Sequence of chain 1.A:
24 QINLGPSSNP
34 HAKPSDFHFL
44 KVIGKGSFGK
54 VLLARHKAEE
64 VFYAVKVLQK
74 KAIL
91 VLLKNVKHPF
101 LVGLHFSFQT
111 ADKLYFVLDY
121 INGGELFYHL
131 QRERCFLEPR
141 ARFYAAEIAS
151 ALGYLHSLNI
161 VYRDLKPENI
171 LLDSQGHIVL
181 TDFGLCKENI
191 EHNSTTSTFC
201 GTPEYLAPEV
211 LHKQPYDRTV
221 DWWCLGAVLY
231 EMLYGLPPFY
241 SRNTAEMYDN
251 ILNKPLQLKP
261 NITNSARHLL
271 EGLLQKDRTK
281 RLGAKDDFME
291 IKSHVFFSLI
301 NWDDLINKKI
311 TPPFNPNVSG

Binding-site contacts:
Ligand atom O2B contacts residue GLY49 of chain 1.A at 3.5 Å.
Ligand atom PA contacts residue MG1 of chain 1.B at 3.2 Å.
Ligand atom O2B contacts residue SER50 of chain 1.A at 3.4 Å (h-bond).
Ligand atom C2' contacts residue GLU168 of chain 1.A at 3.5 Å.
Ligand atom O3A contacts residue MG1 of chain 1.B at 3.2 Å.
Ligand atom C6 contacts residue ALA67 of chain 1.A at 3.6 Å (hydrophobic).
Ligand atom O1B contacts residue SER50 of chain 1.A at 2.7 Å (h-bond).
Ligand atom N1 contacts residue ILE121 of chain 1.A at 3.1 Å (h-bond).
Ligand atom O2A contacts residue GLU168 of chain 1.A at 2.9 Å (salt-bridge).
Ligand atom C2 contacts residue ILE121 of chain 1.A at 3.4 Å (hydrophobic).
Ligand atom O2G contacts residue LYS166 of chain 1.A at 2.9 Å (salt-bridge).
Ligand atom O3A contacts residue GLY49 of chain 1.A at 3.6 Å.
Ligand atom O2G contacts residue MG1 of chain 1.B at 2.3 Å.
Ligand atom N3 contacts residue LEU171 of chain 1.A at 3.6 Å.
Ligand atom PB contacts residue MG1 of chain 1.B at 3.1 Å.
Ligand atom C6 contacts residue ASP119 of chain 1.A at 3.7 Å.
Ligand atom O3G contacts residue LYS166 of chain 1.A at 3.7 Å.
Ligand atom PB contacts residue GLY49 of chain 1.A at 3.5 Å.
Ligand atom O1B contacts residue MG1 of chain 1.B at 2.2 Å.
Ligand atom N6 contacts residue ASP119 of chain 1.A at 2.8 Å (salt-bridge).
Ligand atom PB contacts residue SER50 of chain 1.A at 3.5 Å.
Ligand atom O2B contacts residue PHE51 of chain 1.A at 2.9 Å (h-bond).
Ligand atom PG contacts residue LYS166 of chain 1.A at 3.5 Å.
Ligand atom O2B contacts residue LYS69 of chain 1.A at 2.5 Å (salt-bridge).
Ligand atom O2A contacts residue MG1 of chain 1.B at 2.2 Å.
Ligand atom O2G contacts residue ASN169 of chain 1.A at 3.2 Å (h-bond).
Ligand atom O1A contacts residue ASN169 of chain 1.A at 3.5 Å (h-bond).
Ligand atom O3A contacts residue LYS69 of chain 1.A at 3.3 Å (salt-bridge).
Ligand atom O2' contacts residue LEU171 of chain 1.A at 3.4 Å.
Ligand atom N6 contacts residue VAL102 of chain 1.A at 3.6 Å.
Ligand atom O2' contacts residue GLU168 of chain 1.A at 2.9 Å (salt-bridge).
Ligand atom O2A contacts residue ASN169 of chain 1.A at 3.2 Å (h-bond).
Ligand atom PG contacts residue MG1 of chain 1.B at 3.5 Å.
Ligand atom PB contacts residue LYS69 of chain 1.A at 3.5 Å.
Ligand atom N6 contacts residue ALA67 of chain 1.A at 3.5 Å.
Ligand atom O1A contacts residue THR181 of chain 1.A at 3.0 Å (h-bond).
Ligand atom O1G contacts residue PHE51 of chain 1.A at 3.2 Å.
Ligand atom N3 contacts residue ILE46 of chain 1.A at 3.4 Å.
Ligand atom O1B contacts residue GLY49 of chain 1.A at 3.1 Å.
Ligand atom O2G contacts residue GLU168 of chain 1.A at 3.0 Å (salt-bridge).

A protein and the small-molecule ligand that binds it are described below.
Small molecule (SMILES): Nc1ncnc2c1ncn2[C@@H]1O[C@H](CO[P](=O)(O)O[P](=O)(O)NP(=O)(O)O)[C@@H](O)[C@H]1O